A small-molecule ligand and the protein it binds are described below.
Small molecule (SMILES): CC(=O)N[C@@H]1[C@@H](O)[C@H](O)[C@@H](CO)O[C@H]1O

Sequence of chain 1.F:
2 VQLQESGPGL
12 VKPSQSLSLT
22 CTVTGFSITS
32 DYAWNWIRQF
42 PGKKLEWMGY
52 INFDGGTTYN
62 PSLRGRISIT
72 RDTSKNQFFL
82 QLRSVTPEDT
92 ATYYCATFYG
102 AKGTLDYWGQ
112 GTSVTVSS

Sequence of chain 1.B:
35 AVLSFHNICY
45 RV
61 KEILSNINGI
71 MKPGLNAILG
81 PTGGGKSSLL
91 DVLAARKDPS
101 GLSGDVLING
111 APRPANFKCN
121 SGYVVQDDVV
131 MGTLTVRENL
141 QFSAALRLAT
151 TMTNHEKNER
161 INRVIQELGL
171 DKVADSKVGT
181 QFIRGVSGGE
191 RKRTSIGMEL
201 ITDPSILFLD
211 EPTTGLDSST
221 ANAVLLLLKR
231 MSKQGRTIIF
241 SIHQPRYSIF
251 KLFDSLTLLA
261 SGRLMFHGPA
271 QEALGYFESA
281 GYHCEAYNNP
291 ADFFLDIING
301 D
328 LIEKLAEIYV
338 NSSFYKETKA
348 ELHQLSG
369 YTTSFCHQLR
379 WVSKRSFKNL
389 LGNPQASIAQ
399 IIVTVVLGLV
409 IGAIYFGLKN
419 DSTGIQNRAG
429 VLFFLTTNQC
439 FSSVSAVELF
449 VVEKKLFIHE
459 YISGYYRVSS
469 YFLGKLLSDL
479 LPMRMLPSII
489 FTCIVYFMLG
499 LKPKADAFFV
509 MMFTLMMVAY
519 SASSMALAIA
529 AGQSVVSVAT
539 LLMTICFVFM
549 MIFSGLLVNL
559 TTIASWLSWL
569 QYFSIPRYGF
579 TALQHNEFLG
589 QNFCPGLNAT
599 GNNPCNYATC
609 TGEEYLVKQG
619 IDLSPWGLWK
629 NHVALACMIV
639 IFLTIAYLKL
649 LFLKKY

Binding-site contacts:
Ligand atom C1 contacts residue THR598 of chain 1.B at 4.2 Å.
Ligand atom C1 contacts residue ASN596 of chain 1.B at 1.4 Å.
Ligand atom C1 contacts residue SER31 of chain 1.F at 3.9 Å.
Ligand atom C8 contacts residue PHE54 of chain 1.F at 3.6 Å (hydrophobic).
Ligand atom C2 contacts residue SER31 of chain 1.F at 4.1 Å.
Ligand atom C4 contacts residue ASN596 of chain 1.B at 4.2 Å.
Ligand atom O7 contacts residue THR30 of chain 1.F at 3.5 Å (h-bond).
Ligand atom C2 contacts residue THR598 of chain 1.B at 4.5 Å.
Ligand atom C7 contacts residue PHE54 of chain 1.F at 4.1 Å (hydrophobic).
Ligand atom C7 contacts residue THR30 of chain 1.F at 4.2 Å.
Ligand atom N2 contacts residue THR598 of chain 1.B at 4.0 Å.
Ligand atom N2 contacts residue SER31 of chain 1.F at 4.4 Å.
Ligand atom N2 contacts residue PHE54 of chain 1.F at 4.3 Å.
Ligand atom C7 contacts residue ASN596 of chain 1.B at 4.1 Å.
Ligand atom O5 contacts residue SER31 of chain 1.F at 4.3 Å.
Ligand atom N2 contacts residue ASN596 of chain 1.B at 3.0 Å (h-bond).
Ligand atom C5 contacts residue ASN596 of chain 1.B at 3.5 Å.
Ligand atom C3 contacts residue ASN596 of chain 1.B at 3.8 Å.
Ligand atom C2 contacts residue ASN596 of chain 1.B at 2.5 Å.
Ligand atom O6 contacts residue GLY599 of chain 1.B at 4.2 Å.
Ligand atom O5 contacts residue ASN596 of chain 1.B at 2.2 Å (h-bond).